Sequence of chain 1.B:
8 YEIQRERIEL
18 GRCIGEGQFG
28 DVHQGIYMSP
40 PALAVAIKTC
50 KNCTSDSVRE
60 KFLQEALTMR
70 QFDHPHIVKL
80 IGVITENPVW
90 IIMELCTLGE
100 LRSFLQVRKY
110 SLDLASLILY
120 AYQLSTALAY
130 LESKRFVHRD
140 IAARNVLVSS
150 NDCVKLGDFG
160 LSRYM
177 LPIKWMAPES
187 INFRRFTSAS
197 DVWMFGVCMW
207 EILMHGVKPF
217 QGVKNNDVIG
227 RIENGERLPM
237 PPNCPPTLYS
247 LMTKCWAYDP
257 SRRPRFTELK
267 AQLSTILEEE

This protein binds this small molecule.
Small molecule (SMILES): Fc1ccccc1Nc1ncnc2[nH]ncc12

Binding-site contacts:
Ligand atom N8 contacts residue GLU93 of chain 1.B at 2.8 Å (salt-bridge).
Ligand atom N7 contacts residue ALA45 of chain 1.B at 3.7 Å.
Ligand atom N7 contacts residue CYS95 of chain 1.B at 3.0 Å (h-bond).
Ligand atom C12 contacts residue ILE21 of chain 1.B at 4.0 Å (hydrophobic).
Ligand atom C15 contacts residue GLY22 of chain 1.B at 3.7 Å.
Ligand atom N7 contacts residue LEU94 of chain 1.B at 3.7 Å.
Ligand atom C17 contacts residue GLU99 of chain 1.B at 3.7 Å.
Ligand atom C14 contacts residue LEU146 of chain 1.B at 3.6 Å (hydrophobic).
Ligand atom C3 contacts residue ALA45 of chain 1.B at 3.5 Å (hydrophobic).
Ligand atom C2 contacts residue LEU146 of chain 1.B at 3.6 Å (hydrophobic).
Ligand atom C17 contacts residue ILE21 of chain 1.B at 3.1 Å (hydrophobic).
Ligand atom N5 contacts residue ALA45 of chain 1.B at 4.1 Å.
Ligand atom C1 contacts residue ILE21 of chain 1.B at 4.0 Å (hydrophobic).
Ligand atom N8 contacts residue ALA45 of chain 1.B at 3.5 Å.
Ligand atom N7 contacts residue GLU93 of chain 1.B at 3.6 Å (salt-bridge).
Ligand atom N5 contacts residue VAL77 of chain 1.B at 3.9 Å.
Ligand atom C1 contacts residue LEU146 of chain 1.B at 3.8 Å (hydrophobic).
Ligand atom N8 contacts residue MET92 of chain 1.B at 3.8 Å.
Ligand atom C3 contacts residue CYS95 of chain 1.B at 4.1 Å (hydrophobic).
Ligand atom C2 contacts residue ALA45 of chain 1.B at 4.0 Å (hydrophobic).
Ligand atom N5 contacts residue GLU93 of chain 1.B at 4.0 Å.
Ligand atom C10 contacts residue ILE21 of chain 1.B at 3.8 Å (hydrophobic).
Ligand atom C11 contacts residue LEU146 of chain 1.B at 3.9 Å (hydrophobic).
Ligand atom N4 contacts residue LEU146 of chain 1.B at 4.1 Å.
Ligand atom N6 contacts residue ILE21 of chain 1.B at 3.5 Å.
Ligand atom N8 contacts residue VAL77 of chain 1.B at 3.6 Å.
Ligand atom C16 contacts residue ILE21 of chain 1.B at 3.6 Å (hydrophobic).
Ligand atom C15 contacts residue ILE21 of chain 1.B at 3.4 Å (hydrophobic).
Ligand atom F13 contacts residue VAL29 of chain 1.B at 3.6 Å.
Ligand atom C3 contacts residue LEU146 of chain 1.B at 3.6 Å (hydrophobic).
Ligand atom N8 contacts residue LEU146 of chain 1.B at 4.0 Å.
Ligand atom N7 contacts residue LEU146 of chain 1.B at 4.0 Å.
Ligand atom C10 contacts residue LEU94 of chain 1.B at 3.7 Å (hydrophobic).
Ligand atom N5 contacts residue MET92 of chain 1.B at 3.7 Å.
Ligand atom N6 contacts residue LEU146 of chain 1.B at 3.8 Å.
Ligand atom N4 contacts residue VAL29 of chain 1.B at 4.1 Å.
Ligand atom C10 contacts residue CYS95 of chain 1.B at 3.2 Å (hydrophobic).
Ligand atom C16 contacts residue GLU99 of chain 1.B at 3.8 Å.
Ligand atom C3 contacts residue GLU93 of chain 1.B at 3.5 Å.
Ligand atom N5 contacts residue LEU146 of chain 1.B at 4.0 Å.